Binding-site contacts:
Ligand atom C1 contacts residue TYR205 of chain 1.E at 3.6 Å (hydrophobic).
Ligand atom O7 contacts residue GLN187 of chain 1.E at 3.2 Å (h-bond).
Ligand atom C5 contacts residue TYR205 of chain 1.E at 3.6 Å (hydrophobic).
Ligand atom O7 contacts residue TYR205 of chain 1.E at 2.9 Å (h-bond).
Ligand atom C8 contacts residue TYR205 of chain 1.E at 3.7 Å (hydrophobic).
Ligand atom O7 contacts residue ASN140 of chain 1.E at 4.2 Å.
Ligand atom C5 contacts residue ASN140 of chain 1.E at 3.6 Å.
Ligand atom C7 contacts residue ASN140 of chain 1.E at 3.7 Å.
Ligand atom N2 contacts residue ILE207 of chain 1.E at 4.4 Å.
Ligand atom C8 contacts residue ILE207 of chain 1.E at 3.6 Å (hydrophobic).
Ligand atom C2 contacts residue ASN140 of chain 1.E at 2.4 Å.
Ligand atom O5 contacts residue TYR205 of chain 1.E at 3.9 Å.
Ligand atom C6 contacts residue TYR205 of chain 1.E at 4.1 Å (hydrophobic).
Ligand atom C2 contacts residue GLN187 of chain 1.E at 4.2 Å.
Ligand atom O6 contacts residue TYR205 of chain 1.E at 3.3 Å (h-bond).
Ligand atom O3 contacts residue GLN187 of chain 1.E at 4.3 Å.
Ligand atom C4 contacts residue ASN140 of chain 1.E at 4.2 Å.
Ligand atom C7 contacts residue TYR205 of chain 1.E at 3.6 Å (hydrophobic).
Ligand atom C7 contacts residue ILE207 of chain 1.E at 4.5 Å (hydrophobic).
Ligand atom C1 contacts residue ASN140 of chain 1.E at 1.4 Å.
Ligand atom O5 contacts residue ASN140 of chain 1.E at 2.3 Å (h-bond).
Ligand atom C3 contacts residue ASN140 of chain 1.E at 3.8 Å.
Ligand atom C7 contacts residue GLN187 of chain 1.E at 4.1 Å.
Ligand atom N2 contacts residue ASN140 of chain 1.E at 2.9 Å (h-bond).
Ligand atom O4 contacts residue TYR205 of chain 1.E at 4.3 Å.

Sequence of chain 1.E:
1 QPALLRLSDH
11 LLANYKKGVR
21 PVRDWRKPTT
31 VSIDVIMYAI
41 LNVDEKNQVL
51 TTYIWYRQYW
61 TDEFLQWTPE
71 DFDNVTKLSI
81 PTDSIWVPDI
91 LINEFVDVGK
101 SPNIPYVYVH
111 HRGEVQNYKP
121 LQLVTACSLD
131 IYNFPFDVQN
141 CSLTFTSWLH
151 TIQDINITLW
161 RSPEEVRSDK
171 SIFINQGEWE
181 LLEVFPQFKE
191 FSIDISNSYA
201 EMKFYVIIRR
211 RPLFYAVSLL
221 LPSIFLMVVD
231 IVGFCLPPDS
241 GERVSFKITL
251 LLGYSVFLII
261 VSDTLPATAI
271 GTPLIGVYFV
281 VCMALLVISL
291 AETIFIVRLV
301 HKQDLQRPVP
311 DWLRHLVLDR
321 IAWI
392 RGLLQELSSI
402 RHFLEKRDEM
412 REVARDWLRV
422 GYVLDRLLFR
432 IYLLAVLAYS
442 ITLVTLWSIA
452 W

The small molecule below binds the protein below.
Small molecule (SMILES): CC(=O)N[C@H]1[C@H](O[C@H]2[C@H](O)[C@@H](NC(C)=O)CO[C@@H]2CO)O[C@H](CO)[C@@H](O)[C@@H]1O